Binding-site contacts:
Ligand atom C2 contacts residue ASN162 of chain 1.C at 2.4 Å.
Ligand atom C7 contacts residue ASN162 of chain 1.C at 3.7 Å.
Ligand atom C4 contacts residue ASN162 of chain 1.C at 4.3 Å.
Ligand atom N2 contacts residue ASN162 of chain 1.C at 2.8 Å (h-bond).
Ligand atom C5 contacts residue ASN162 of chain 1.C at 3.7 Å.
Ligand atom C1 contacts residue ASN162 of chain 1.C at 1.4 Å.
Ligand atom O5 contacts residue SER161 of chain 1.C at 3.7 Å.
Ligand atom O7 contacts residue ASN162 of chain 1.C at 3.7 Å.
Ligand atom O5 contacts residue ASN162 of chain 1.C at 2.5 Å (h-bond).
Ligand atom C3 contacts residue ASN162 of chain 1.C at 3.8 Å.
Ligand atom O6 contacts residue ASN162 of chain 1.C at 4.1 Å.
Ligand atom O7 contacts residue PRO159 of chain 1.C at 3.8 Å.
Ligand atom C1 contacts residue SER161 of chain 1.C at 4.4 Å.

Sequence of chain 1.C:
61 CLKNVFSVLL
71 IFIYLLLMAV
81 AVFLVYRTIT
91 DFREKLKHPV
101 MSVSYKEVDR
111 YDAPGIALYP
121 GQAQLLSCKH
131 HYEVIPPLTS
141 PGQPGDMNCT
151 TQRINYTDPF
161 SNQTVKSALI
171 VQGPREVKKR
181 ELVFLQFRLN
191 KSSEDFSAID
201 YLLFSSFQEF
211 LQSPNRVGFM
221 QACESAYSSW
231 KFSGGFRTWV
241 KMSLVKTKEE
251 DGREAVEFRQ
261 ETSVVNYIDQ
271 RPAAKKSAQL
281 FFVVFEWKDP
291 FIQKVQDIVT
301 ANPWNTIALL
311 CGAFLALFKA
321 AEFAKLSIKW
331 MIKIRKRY

This protein binds this small molecule.
Small molecule (SMILES): CC(=O)N[C@@H]1[C@@H](O)[C@H](O)[C@@H](CO)O[C@H]1O